Binding-site contacts:
Ligand atom C10 contacts residue ASP79 of chain 1.A at 2.9 Å.
Ligand atom O1 contacts residue GLU54 of chain 1.A at 3.8 Å.
Ligand atom C10 contacts residue GLU54 of chain 1.A at 4.0 Å.
Ligand atom C8 contacts residue GLU54 of chain 1.A at 3.7 Å.
Ligand atom O1 contacts residue ASP79 of chain 1.A at 3.0 Å (salt-bridge).
Ligand atom C2 contacts residue ARG56 of chain 1.A at 4.2 Å.
Ligand atom C11 contacts residue ASP79 of chain 1.A at 2.8 Å.
Ligand atom C6 contacts residue GLU54 of chain 1.A at 3.6 Å.
Ligand atom N contacts residue ASP79 of chain 1.A at 3.8 Å.
Ligand atom O1 contacts residue THR55 of chain 1.A at 4.2 Å.
Ligand atom C7 contacts residue GLU54 of chain 1.A at 3.5 Å.
Ligand atom C10 contacts residue THR55 of chain 1.A at 4.2 Å.
Ligand atom C9 contacts residue ARG56 of chain 1.A at 4.0 Å.
Ligand atom C7 contacts residue THR55 of chain 1.A at 4.5 Å.
Ligand atom C11 contacts residue ARG56 of chain 1.A at 2.9 Å.
Ligand atom C10 contacts residue ARG56 of chain 1.A at 4.3 Å.
Ligand atom C6 contacts residue ARG56 of chain 1.A at 4.5 Å.
Ligand atom C4 contacts residue ARG56 of chain 1.A at 3.9 Å.
Ligand atom C11 contacts residue GLU54 of chain 1.A at 4.2 Å.
Ligand atom C11 contacts residue THR55 of chain 1.A at 3.4 Å.
Ligand atom C5 contacts residue ARG56 of chain 1.A at 4.1 Å.
Ligand atom C9 contacts residue ASP79 of chain 1.A at 3.7 Å.

A small-molecule ligand and the protein it binds are described below.
Small molecule (SMILES): CC(=O)N1C[C@H](CO)[C@H](c2ccccc2)C1

Sequence of chain 1.A:
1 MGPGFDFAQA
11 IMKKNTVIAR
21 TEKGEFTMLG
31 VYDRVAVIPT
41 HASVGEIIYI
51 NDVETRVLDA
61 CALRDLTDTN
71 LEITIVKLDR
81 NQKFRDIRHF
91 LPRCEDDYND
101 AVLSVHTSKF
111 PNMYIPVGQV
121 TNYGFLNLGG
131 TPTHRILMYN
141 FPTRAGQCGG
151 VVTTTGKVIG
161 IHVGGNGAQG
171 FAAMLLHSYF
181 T